Sequence of chain 1.A:
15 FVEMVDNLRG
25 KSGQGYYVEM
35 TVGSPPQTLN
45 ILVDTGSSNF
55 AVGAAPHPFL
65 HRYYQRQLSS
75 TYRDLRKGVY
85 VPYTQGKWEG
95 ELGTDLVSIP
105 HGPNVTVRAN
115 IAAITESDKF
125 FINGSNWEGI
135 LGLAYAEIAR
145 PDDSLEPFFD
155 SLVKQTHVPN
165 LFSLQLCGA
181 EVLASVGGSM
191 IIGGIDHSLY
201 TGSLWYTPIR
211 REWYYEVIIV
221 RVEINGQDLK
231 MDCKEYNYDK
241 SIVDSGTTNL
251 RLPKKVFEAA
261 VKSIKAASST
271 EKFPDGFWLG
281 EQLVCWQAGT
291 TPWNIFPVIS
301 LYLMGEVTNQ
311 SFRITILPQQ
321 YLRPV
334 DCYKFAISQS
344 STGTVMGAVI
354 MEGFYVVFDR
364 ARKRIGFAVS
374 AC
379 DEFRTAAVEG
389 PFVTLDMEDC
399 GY

Binding-site contacts:
Ligand atom C20 contacts residue GLY29 of chain 1.A at 3.6 Å.
Ligand atom F1 contacts residue TRP92 of chain 1.A at 3.6 Å.
Ligand atom C11 contacts residue TRP92 of chain 1.A at 3.7 Å (hydrophobic).
Ligand atom C4 contacts residue GLY246 of chain 1.A at 3.5 Å.
Ligand atom C14 contacts residue PHE124 of chain 1.A at 3.6 Å (hydrophobic).
Ligand atom C19 contacts residue ILE126 of chain 1.A at 3.6 Å (hydrophobic).
Ligand atom N3 contacts residue GLY246 of chain 1.A at 3.4 Å (h-bond).
Ligand atom O2 contacts residue TRP92 of chain 1.A at 3.1 Å (h-bond).
Ligand atom C1 contacts residue ASP244 of chain 1.A at 3.5 Å.
Ligand atom F4 contacts residue PHE124 of chain 1.A at 3.0 Å.
Ligand atom C14 contacts residue TYR87 of chain 1.A at 3.7 Å (hydrophobic).
Ligand atom C21 contacts residue GLY27 of chain 1.A at 3.7 Å.
Ligand atom C17 contacts residue GLY246 of chain 1.A at 3.7 Å.
Ligand atom C20 contacts residue ILE126 of chain 1.A at 3.7 Å (hydrophobic).
Ligand atom C22 contacts residue THR247 of chain 1.A at 3.7 Å.
Ligand atom F3 contacts residue GLY29 of chain 1.A at 3.4 Å.
Ligand atom F2 contacts residue TRP92 of chain 1.A at 3.0 Å.
Ligand atom C13 contacts residue ILE134 of chain 1.A at 3.7 Å (hydrophobic).
Ligand atom N2 contacts residue ASP48 of chain 1.A at 2.7 Å (salt-bridge).
Ligand atom F1 contacts residue ASN53 of chain 1.A at 3.3 Å.
Ligand atom C10 contacts residue SER51 of chain 1.A at 3.5 Å.
Ligand atom O1 contacts residue TYR87 of chain 1.A at 3.7 Å.
Ligand atom C10 contacts residue ILE134 of chain 1.A at 3.6 Å (hydrophobic).
Ligand atom N3 contacts residue ASP48 of chain 1.A at 2.8 Å (salt-bridge).
Ligand atom C20 contacts residue GLN28 of chain 1.A at 3.5 Å.
Ligand atom C4 contacts residue ASP48 of chain 1.A at 3.5 Å.
Ligand atom F2 contacts residue ASN53 of chain 1.A at 3.5 Å.
Ligand atom F3 contacts residue GLY246 of chain 1.A at 3.4 Å.
Ligand atom F4 contacts residue TRP131 of chain 1.A at 3.2 Å.
Ligand atom C13 contacts residue TYR87 of chain 1.A at 3.7 Å (hydrophobic).
Ligand atom C22 contacts residue THR248 of chain 1.A at 3.4 Å.
Ligand atom C10 contacts residue ASP48 of chain 1.A at 3.4 Å.
Ligand atom C9 contacts residue SER51 of chain 1.A at 3.6 Å.
Ligand atom F1 contacts residue ARG144 of chain 1.A at 3.3 Å.
Ligand atom C21 contacts residue THR248 of chain 1.A at 3.4 Å.
Ligand atom C1 contacts residue THR247 of chain 1.A at 3.6 Å.
Ligand atom F4 contacts residue ILE126 of chain 1.A at 3.4 Å.
Ligand atom C22 contacts residue GLY246 of chain 1.A at 3.4 Å.
Ligand atom N3 contacts residue ASP244 of chain 1.A at 2.8 Å (salt-bridge).
Ligand atom F3 contacts residue SER245 of chain 1.A at 3.4 Å.

A protein and the small-molecule ligand that binds it are described below.
Small molecule (SMILES): CN1C(=O)[C@@](c2ccc(OC(F)F)cc2)(c2ccc(F)c(C#CCCCF)c2)N=C1N